The small molecule below binds the protein below.
Small molecule (SMILES): COc1ccc2c(c1)c(CC(=O)NCCCCNC(=O)CCC(=O)O[C@@H]1c3cc4c(cc3[C@H](c3cc(OC)c(OC)c(OC)c3)[C@@H]3C(=O)OC[C@H]31)OCO4)c(C)n2C(=O)c1ccc(Cl)cc1

Sequence of chain 1.D:
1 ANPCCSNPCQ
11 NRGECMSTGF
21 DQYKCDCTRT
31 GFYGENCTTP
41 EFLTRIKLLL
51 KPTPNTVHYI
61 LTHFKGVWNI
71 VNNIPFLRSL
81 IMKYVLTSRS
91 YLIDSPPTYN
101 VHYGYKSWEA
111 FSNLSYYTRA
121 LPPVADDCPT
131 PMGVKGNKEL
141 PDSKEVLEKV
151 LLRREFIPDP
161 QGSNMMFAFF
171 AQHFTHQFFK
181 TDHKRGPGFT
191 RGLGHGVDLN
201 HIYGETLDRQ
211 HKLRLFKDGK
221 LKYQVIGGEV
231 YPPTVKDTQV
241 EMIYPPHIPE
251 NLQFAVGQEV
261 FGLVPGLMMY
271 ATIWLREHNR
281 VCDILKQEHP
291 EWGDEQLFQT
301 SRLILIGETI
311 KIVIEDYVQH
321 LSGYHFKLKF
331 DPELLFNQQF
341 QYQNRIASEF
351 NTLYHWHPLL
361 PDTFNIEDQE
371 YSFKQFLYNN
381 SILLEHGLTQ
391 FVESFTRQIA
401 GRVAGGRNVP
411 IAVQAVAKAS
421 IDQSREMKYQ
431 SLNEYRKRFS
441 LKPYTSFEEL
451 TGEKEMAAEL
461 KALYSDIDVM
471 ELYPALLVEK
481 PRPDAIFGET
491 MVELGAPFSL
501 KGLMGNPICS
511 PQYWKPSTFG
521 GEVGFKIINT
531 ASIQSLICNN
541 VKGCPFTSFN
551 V

Binding-site contacts:
Ligand atom OAU contacts residue LYS47 of chain 1.D at 3.6 Å.
Ligand atom CBY contacts residue ARG89 of chain 1.D at 3.6 Å.
Ligand atom CAB contacts residue TYR84 of chain 1.D at 3.3 Å (hydrophobic).
Ligand atom OCA contacts residue ALA496 of chain 1.D at 3.0 Å.
Ligand atom CBL contacts residue SER322 of chain 1.D at 3.6 Å.
Ligand atom NAA contacts residue SER88 of chain 1.D at 3.1 Å (h-bond).
Ligand atom OBW contacts residue VAL318 of chain 1.D at 3.3 Å.
Ligand atom CAC contacts residue SER88 of chain 1.D at 3.4 Å.
Ligand atom CBU contacts residue MET491 of chain 1.D at 3.6 Å (hydrophobic).
Ligand atom CBU contacts residue ALA496 of chain 1.D at 3.1 Å (hydrophobic).
Ligand atom CBX contacts residue TYR324 of chain 1.D at 3.4 Å (hydrophobic).
Ligand atom CAC contacts residue TYR84 of chain 1.D at 2.8 Å (hydrophobic).
Ligand atom OCM contacts residue VAL492 of chain 1.D at 3.6 Å.
Ligand atom CCN contacts residue VAL492 of chain 1.D at 2.8 Å (hydrophobic).
Ligand atom CCL contacts residue VAL318 of chain 1.D at 3.6 Å (hydrophobic).
Ligand atom CAQ contacts residue LYS47 of chain 1.D at 3.1 Å.
Ligand atom NCB contacts residue TYR324 of chain 1.D at 3.1 Å (h-bond).
Ligand atom CCC contacts residue ARG89 of chain 1.D at 2.9 Å.
Ligand atom CL contacts residue TRP356 of chain 1.D at 3.2 Å.
Ligand atom OAH contacts residue TYR84 of chain 1.D at 2.8 Å (h-bond).
Ligand atom CAB contacts residue SER88 of chain 1.D at 3.6 Å.
Ligand atom CAT contacts residue LYS47 of chain 1.D at 2.9 Å.
Ligand atom CAM contacts residue LYS47 of chain 1.D at 3.2 Å.
Ligand atom CL contacts residue MET491 of chain 1.D at 3.6 Å.
Ligand atom CAV contacts residue TYR84 of chain 1.D at 3.6 Å (hydrophobic).
Ligand atom NAA contacts residue TYR84 of chain 1.D at 3.4 Å (h-bond).
Ligand atom OCM contacts residue SER322 of chain 1.D at 3.5 Å.
Ligand atom CBV contacts residue GLY495 of chain 1.D at 3.3 Å.
Ligand atom OCA contacts residue ARG89 of chain 1.D at 2.7 Å (salt-bridge).
Ligand atom CBN contacts residue VAL318 of chain 1.D at 3.5 Å (hydrophobic).
Ligand atom CBV contacts residue ALA496 of chain 1.D at 2.9 Å (hydrophobic).
Ligand atom OCM contacts residue LEU321 of chain 1.D at 3.5 Å (h-bond).
Ligand atom CAP contacts residue LYS47 of chain 1.D at 1.9 Å.
Ligand atom CBG contacts residue SER322 of chain 1.D at 3.6 Å.
Ligand atom OBW contacts residue SER499 of chain 1.D at 3.0 Å (h-bond).
Ligand atom CAE contacts residue TYR84 of chain 1.D at 3.6 Å (hydrophobic).
Ligand atom CAO contacts residue LYS47 of chain 1.D at 1.9 Å.
Ligand atom CBU contacts residue GLY495 of chain 1.D at 3.1 Å.
Ligand atom OAS contacts residue LYS47 of chain 1.D at 1.7 Å (salt-bridge).
Ligand atom CBS contacts residue TRP356 of chain 1.D at 3.6 Å (hydrophobic).